This protein binds this small molecule.
Small molecule (SMILES): CC(=O)N[C@@H]1[C@@H](O)[C@H](O)[C@@H](CO)O[C@H]1O

Sequence of chain 2.A:
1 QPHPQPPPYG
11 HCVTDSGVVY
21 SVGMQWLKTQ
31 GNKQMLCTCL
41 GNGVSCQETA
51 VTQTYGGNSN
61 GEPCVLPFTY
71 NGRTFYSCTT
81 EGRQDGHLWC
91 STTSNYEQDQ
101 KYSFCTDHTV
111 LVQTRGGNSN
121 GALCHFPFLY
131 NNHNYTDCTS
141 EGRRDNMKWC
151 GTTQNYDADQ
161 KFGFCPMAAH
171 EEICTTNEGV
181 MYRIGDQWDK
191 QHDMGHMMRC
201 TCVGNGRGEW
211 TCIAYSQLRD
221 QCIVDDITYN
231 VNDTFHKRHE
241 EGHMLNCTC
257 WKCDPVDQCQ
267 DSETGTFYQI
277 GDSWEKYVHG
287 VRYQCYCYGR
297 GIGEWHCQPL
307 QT

Binding-site contacts:
Ligand atom O5 contacts residue ASN246 of chain 2.A at 2.4 Å (h-bond).
Ligand atom C1 contacts residue ASN246 of chain 2.A at 1.5 Å.
Ligand atom O5 contacts residue GLN221 of chain 2.A at 3.9 Å.
Ligand atom C3 contacts residue ASN246 of chain 2.A at 3.7 Å.
Ligand atom C8 contacts residue ILE223 of chain 2.A at 3.9 Å (hydrophobic).
Ligand atom C7 contacts residue ILE223 of chain 2.A at 3.7 Å (hydrophobic).
Ligand atom C5 contacts residue ASN246 of chain 2.A at 3.7 Å.
Ligand atom O5 contacts residue ASP260 of chain 2.A at 4.3 Å.
Ligand atom N2 contacts residue ILE223 of chain 2.A at 4.1 Å.
Ligand atom C1 contacts residue GLN221 of chain 2.A at 4.1 Å.
Ligand atom O6 contacts residue ASP260 of chain 2.A at 3.7 Å.
Ligand atom O6 contacts residue GLN221 of chain 2.A at 4.0 Å.
Ligand atom C8 contacts residue MET244 of chain 2.A at 4.3 Å (hydrophobic).
Ligand atom O7 contacts residue ILE223 of chain 2.A at 3.8 Å.
Ligand atom C7 contacts residue ASN246 of chain 2.A at 4.2 Å.
Ligand atom C2 contacts residue ASN246 of chain 2.A at 2.3 Å.
Ligand atom C4 contacts residue ASN246 of chain 2.A at 4.2 Å.
Ligand atom N2 contacts residue ASN246 of chain 2.A at 2.9 Å (h-bond).